Sequence of chain 1.F:
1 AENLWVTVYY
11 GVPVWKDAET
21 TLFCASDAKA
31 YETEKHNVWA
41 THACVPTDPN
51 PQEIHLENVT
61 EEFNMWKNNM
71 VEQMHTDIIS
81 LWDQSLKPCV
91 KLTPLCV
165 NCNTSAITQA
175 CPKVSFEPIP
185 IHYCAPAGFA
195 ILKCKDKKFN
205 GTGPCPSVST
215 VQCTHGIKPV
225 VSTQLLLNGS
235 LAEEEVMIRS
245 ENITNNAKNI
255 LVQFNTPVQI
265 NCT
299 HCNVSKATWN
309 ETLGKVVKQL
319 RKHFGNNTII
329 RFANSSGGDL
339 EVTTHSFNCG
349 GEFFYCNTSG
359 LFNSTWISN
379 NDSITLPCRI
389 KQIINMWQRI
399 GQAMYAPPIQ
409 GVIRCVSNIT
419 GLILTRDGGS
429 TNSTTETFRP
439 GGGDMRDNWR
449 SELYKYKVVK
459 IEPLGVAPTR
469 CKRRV

Binding-site contacts:
Ligand atom O5 contacts residue SER357 of chain 1.F at 3.8 Å.
Ligand atom C7 contacts residue SER357 of chain 1.F at 3.9 Å.
Ligand atom C4 contacts residue ASN355 of chain 1.F at 4.2 Å.
Ligand atom C3 contacts residue ASN355 of chain 1.F at 3.8 Å.
Ligand atom C7 contacts residue ASN355 of chain 1.F at 4.0 Å.
Ligand atom O6 contacts residue SER333 of chain 1.F at 3.9 Å.
Ligand atom C1 contacts residue SER357 of chain 1.F at 3.6 Å.
Ligand atom C2 contacts residue ASN355 of chain 1.F at 2.5 Å.
Ligand atom C5 contacts residue ASN355 of chain 1.F at 3.6 Å.
Ligand atom O5 contacts residue SER333 of chain 1.F at 4.2 Å.
Ligand atom O5 contacts residue ASN355 of chain 1.F at 2.2 Å (h-bond).
Ligand atom C8 contacts residue SER357 of chain 1.F at 3.5 Å.
Ligand atom N2 contacts residue ASN355 of chain 1.F at 3.0 Å (h-bond).
Ligand atom O5 contacts residue THR341 of chain 1.F at 4.3 Å.
Ligand atom C1 contacts residue ASN355 of chain 1.F at 1.4 Å.
Ligand atom N2 contacts residue SER357 of chain 1.F at 4.1 Å.
Ligand atom C2 contacts residue SER357 of chain 1.F at 3.8 Å.
Ligand atom C6 contacts residue THR341 of chain 1.F at 4.1 Å.

This protein binds this small molecule.
Small molecule (SMILES): CC(=O)N[C@H]1[C@H](O[C@H]2[C@H](O)[C@@H](NC(C)=O)CO[C@@H]2CO)O[C@H](CO)[C@@H](O[C@@H]2O[C@H](CO[C@H]3O[C@H](CO)[C@@H](O)[C@H](O)[C@@H]3O)[C@@H](O)[C@H](O[C@H]3O[C@H](CO)[C@@H](O)[C@H](O)[C@@H]3O)[C@@H]2O)[C@@H]1O